The protein below binds the small molecule below.
Small molecule (SMILES): O=c1[nH]c(=O)c2[nH+]cn([C@@H]3O[C@H](COP(=O)(O)O)[C@@H](O)[C@H]3O)c2[nH]1

Sequence of chain 4.A:
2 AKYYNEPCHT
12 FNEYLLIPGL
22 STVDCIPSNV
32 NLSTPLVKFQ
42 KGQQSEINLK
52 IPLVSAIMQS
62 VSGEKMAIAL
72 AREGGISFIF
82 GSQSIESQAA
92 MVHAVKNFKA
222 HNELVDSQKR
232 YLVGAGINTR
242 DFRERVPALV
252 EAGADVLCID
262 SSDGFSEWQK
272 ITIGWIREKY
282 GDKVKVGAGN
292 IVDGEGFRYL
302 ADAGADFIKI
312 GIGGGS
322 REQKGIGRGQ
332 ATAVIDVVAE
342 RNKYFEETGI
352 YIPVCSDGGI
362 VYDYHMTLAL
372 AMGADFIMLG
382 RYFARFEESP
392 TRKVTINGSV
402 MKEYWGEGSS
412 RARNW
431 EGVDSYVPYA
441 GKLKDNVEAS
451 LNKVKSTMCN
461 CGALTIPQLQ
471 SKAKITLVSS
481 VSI

Binding-site contacts:
Ligand atom O2' contacts residue ASP358 of chain 4.A at 2.6 Å (salt-bridge).
Ligand atom O2P contacts residue LEU380 of chain 4.A at 3.6 Å.
Ligand atom O6 contacts residue GLY409 of chain 4.A at 2.7 Å (h-bond).
Ligand atom O6 contacts residue GLU408 of chain 4.A at 3.3 Å (salt-bridge).
Ligand atom C4' contacts residue ASP358 of chain 4.A at 3.6 Å.
Ligand atom N9 contacts residue NAD1 of chain 4.D at 3.7 Å.
Ligand atom O2P contacts residue ARG382 of chain 4.A at 3.6 Å.
Ligand atom N1 contacts residue GLU431 of chain 4.A at 2.7 Å (salt-bridge).
Ligand atom C6 contacts residue GLY409 of chain 4.A at 3.6 Å.
Ligand atom O6 contacts residue GLU431 of chain 4.A at 3.6 Å.
Ligand atom N3 contacts residue NAD1 of chain 4.D at 3.2 Å.
Ligand atom N1 contacts residue GLY432 of chain 4.A at 3.7 Å.
Ligand atom O3P contacts residue SER317 of chain 4.A at 2.9 Å (h-bond).
Ligand atom O1P contacts residue ARG382 of chain 4.A at 3.0 Å (salt-bridge).
Ligand atom O3' contacts residue ALA57 of chain 4.A at 3.3 Å.
Ligand atom O3P contacts residue GLY316 of chain 4.A at 3.1 Å.
Ligand atom N1 contacts residue NAD1 of chain 4.D at 3.7 Å.
Ligand atom O1P contacts residue SER317 of chain 4.A at 3.0 Å (h-bond).
Ligand atom O2P contacts residue GLY381 of chain 4.A at 2.8 Å (h-bond).
Ligand atom C4 contacts residue NAD1 of chain 4.D at 3.4 Å.
Ligand atom O3P contacts residue GLY360 of chain 4.A at 3.6 Å.
Ligand atom O5' contacts residue GLY316 of chain 4.A at 3.5 Å.
Ligand atom C2' contacts residue ASP358 of chain 4.A at 3.7 Å.
Ligand atom C2 contacts residue NAD1 of chain 4.D at 3.4 Å.
Ligand atom C6 contacts residue GLY432 of chain 4.A at 3.7 Å.
Ligand atom O2 contacts residue NAD1 of chain 4.D at 3.4 Å.
Ligand atom O2' contacts residue NAD1 of chain 4.D at 3.7 Å.
Ligand atom C6 contacts residue GLU431 of chain 4.A at 3.6 Å.
Ligand atom O6 contacts residue GLY432 of chain 4.A at 3.1 Å.
Ligand atom O1P contacts residue TYR405 of chain 4.A at 2.7 Å (h-bond).
Ligand atom O6 contacts residue GLY407 of chain 4.A at 3.3 Å.
Ligand atom O3' contacts residue ASP358 of chain 4.A at 2.6 Å (salt-bridge).
Ligand atom C2 contacts residue GLU431 of chain 4.A at 3.5 Å.
Ligand atom C5 contacts residue GLU408 of chain 4.A at 3.7 Å.
Ligand atom C5 contacts residue NAD1 of chain 4.D at 3.7 Å.
Ligand atom C3' contacts residue ASP358 of chain 4.A at 3.5 Å.
Ligand atom O2 contacts residue GLU431 of chain 4.A at 3.4 Å (salt-bridge).
Ligand atom N7 contacts residue GLY407 of chain 4.A at 3.5 Å.
Ligand atom O3' contacts residue MET379 of chain 4.A at 3.6 Å.
Ligand atom N7 contacts residue GLU408 of chain 4.A at 2.8 Å (salt-bridge).